Sequence of chain 1.D:
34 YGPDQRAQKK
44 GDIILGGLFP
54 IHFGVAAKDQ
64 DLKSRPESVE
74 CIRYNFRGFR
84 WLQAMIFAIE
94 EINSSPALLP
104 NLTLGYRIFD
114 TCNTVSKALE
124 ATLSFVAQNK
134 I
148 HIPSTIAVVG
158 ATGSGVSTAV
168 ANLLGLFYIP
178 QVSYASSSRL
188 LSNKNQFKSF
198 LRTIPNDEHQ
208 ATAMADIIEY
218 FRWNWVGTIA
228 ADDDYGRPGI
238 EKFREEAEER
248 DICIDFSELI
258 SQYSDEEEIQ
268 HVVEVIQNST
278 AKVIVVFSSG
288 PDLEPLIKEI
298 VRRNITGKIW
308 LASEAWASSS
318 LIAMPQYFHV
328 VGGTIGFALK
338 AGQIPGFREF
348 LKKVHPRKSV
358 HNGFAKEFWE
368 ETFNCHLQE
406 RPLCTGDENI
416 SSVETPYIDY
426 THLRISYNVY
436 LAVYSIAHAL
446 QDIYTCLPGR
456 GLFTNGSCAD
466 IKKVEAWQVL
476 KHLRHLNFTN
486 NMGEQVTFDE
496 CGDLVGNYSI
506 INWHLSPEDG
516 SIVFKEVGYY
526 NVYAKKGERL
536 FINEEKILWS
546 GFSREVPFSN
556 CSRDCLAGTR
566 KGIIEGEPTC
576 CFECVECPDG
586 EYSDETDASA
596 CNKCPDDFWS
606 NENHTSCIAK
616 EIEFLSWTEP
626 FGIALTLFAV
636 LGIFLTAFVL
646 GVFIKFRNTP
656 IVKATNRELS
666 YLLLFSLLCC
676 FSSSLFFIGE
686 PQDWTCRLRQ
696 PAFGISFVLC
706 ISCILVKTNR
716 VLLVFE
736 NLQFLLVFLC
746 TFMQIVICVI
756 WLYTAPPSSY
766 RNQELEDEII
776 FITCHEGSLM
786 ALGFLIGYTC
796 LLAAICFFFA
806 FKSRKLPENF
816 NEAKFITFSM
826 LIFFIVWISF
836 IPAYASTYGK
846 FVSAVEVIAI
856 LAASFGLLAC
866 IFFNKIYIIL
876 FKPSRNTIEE

A small-molecule ligand and the protein it binds are described below.
Small molecule (SMILES): CC(=O)N[C@H]1[C@H](O[C@H]2[C@H](O)[C@@H](NC(C)=O)CO[C@@H]2CO)O[C@H](CO)[C@@H](O)[C@@H]1O

Binding-site contacts:
Ligand atom C5 contacts residue ARG219 of chain 1.D at 4.3 Å.
Ligand atom O5 contacts residue ASN555 of chain 1.D at 2.4 Å (h-bond).
Ligand atom O7 contacts residue ASN555 of chain 1.D at 4.2 Å.
Ligand atom O5 contacts residue ARG219 of chain 1.D at 4.4 Å.
Ligand atom C4 contacts residue ARG219 of chain 1.D at 4.4 Å.
Ligand atom O5 contacts residue ASN221 of chain 1.D at 4.0 Å.
Ligand atom C5 contacts residue ASN555 of chain 1.D at 3.7 Å.
Ligand atom C1 contacts residue ARG219 of chain 1.D at 4.2 Å.
Ligand atom C1 contacts residue ASN555 of chain 1.D at 1.4 Å.
Ligand atom C3 contacts residue ASN555 of chain 1.D at 3.8 Å.
Ligand atom C7 contacts residue PHE553 of chain 1.D at 4.2 Å (hydrophobic).
Ligand atom C4 contacts residue ASN555 of chain 1.D at 4.2 Å.
Ligand atom C7 contacts residue ASN555 of chain 1.D at 3.8 Å.
Ligand atom O7 contacts residue ASP559 of chain 1.D at 4.0 Å.
Ligand atom C8 contacts residue PHE553 of chain 1.D at 3.9 Å (hydrophobic).
Ligand atom C3 contacts residue ARG219 of chain 1.D at 4.2 Å.
Ligand atom N2 contacts residue PHE553 of chain 1.D at 4.4 Å.
Ligand atom O3 contacts residue ARG219 of chain 1.D at 4.4 Å.
Ligand atom C2 contacts residue ASN555 of chain 1.D at 2.5 Å.
Ligand atom N2 contacts residue ASN555 of chain 1.D at 2.9 Å (h-bond).
Ligand atom C6 contacts residue ASN221 of chain 1.D at 4.2 Å.
Ligand atom O4 contacts residue ARG219 of chain 1.D at 3.7 Å.
Ligand atom O6 contacts residue ASN221 of chain 1.D at 3.0 Å (h-bond).